This small molecule binds to this protein.
Small molecule (SMILES): NCCC[C@H](N)C(=O)O

Binding-site contacts:
Ligand atom OXT contacts residue LEU907 of chain 1.E at 3.5 Å.
Ligand atom N contacts residue HIS1039 of chain 1.E at 4.2 Å.
Ligand atom CA contacts residue TYR1040 of chain 1.E at 4.0 Å (hydrophobic).
Ligand atom CG contacts residue VAL893 of chain 1.E at 4.4 Å (hydrophobic).
Ligand atom CD contacts residue GLU892 of chain 1.E at 3.5 Å.
Ligand atom OXT contacts residue THR1042 of chain 1.E at 2.7 Å (h-bond).
Ligand atom CB contacts residue GLU783 of chain 1.E at 3.9 Å.
Ligand atom C contacts residue ASP1041 of chain 1.E at 4.0 Å.
Ligand atom CG contacts residue LEU907 of chain 1.E at 4.2 Å (hydrophobic).
Ligand atom CD contacts residue GLU783 of chain 1.E at 3.5 Å.
Ligand atom C contacts residue THR1042 of chain 1.E at 3.5 Å.
Ligand atom N contacts residue ASP1041 of chain 1.E at 3.7 Å.
Ligand atom O contacts residue TYR1040 of chain 1.E at 4.1 Å.
Ligand atom NE contacts residue SER792 of chain 1.E at 4.3 Å.
Ligand atom C contacts residue TYR1040 of chain 1.E at 4.0 Å (hydrophobic).
Ligand atom CD contacts residue LEU907 of chain 1.E at 3.5 Å (hydrophobic).
Ligand atom NE contacts residue ASP791 of chain 1.E at 3.0 Å (salt-bridge).
Ligand atom C contacts residue LEU907 of chain 1.E at 3.8 Å (hydrophobic).
Ligand atom CG contacts residue GLU892 of chain 1.E at 3.7 Å.
Ligand atom O contacts residue LEU907 of chain 1.E at 4.0 Å.
Ligand atom CD contacts residue ASP791 of chain 1.E at 3.1 Å.
Ligand atom NE contacts residue GLU892 of chain 1.E at 2.7 Å (salt-bridge).
Ligand atom O contacts residue THR1042 of chain 1.E at 2.8 Å (h-bond).
Ligand atom NE contacts residue ALA793 of chain 1.E at 3.8 Å.
Ligand atom CG contacts residue GLU783 of chain 1.E at 4.2 Å.
Ligand atom CG contacts residue LEU895 of chain 1.E at 3.7 Å (hydrophobic).
Ligand atom CA contacts residue LEU907 of chain 1.E at 4.5 Å (hydrophobic).
Ligand atom N contacts residue TYR1040 of chain 1.E at 2.9 Å (h-bond).
Ligand atom CB contacts residue LEU907 of chain 1.E at 4.2 Å (hydrophobic).
Ligand atom OXT contacts residue ASP1041 of chain 1.E at 4.4 Å.
Ligand atom NE contacts residue LEU907 of chain 1.E at 4.2 Å.
Ligand atom OXT contacts residue TYR1040 of chain 1.E at 4.2 Å.
Ligand atom NE contacts residue GLU783 of chain 1.E at 2.5 Å (salt-bridge).
Ligand atom O contacts residue THR1043 of chain 1.E at 4.2 Å.
Ligand atom CD contacts residue VAL893 of chain 1.E at 3.8 Å (hydrophobic).
Ligand atom NE contacts residue VAL893 of chain 1.E at 4.1 Å.
Ligand atom O contacts residue ASP1041 of chain 1.E at 3.3 Å.
Ligand atom CD contacts residue LEU895 of chain 1.E at 3.9 Å (hydrophobic).

Sequence of chain 1.E:
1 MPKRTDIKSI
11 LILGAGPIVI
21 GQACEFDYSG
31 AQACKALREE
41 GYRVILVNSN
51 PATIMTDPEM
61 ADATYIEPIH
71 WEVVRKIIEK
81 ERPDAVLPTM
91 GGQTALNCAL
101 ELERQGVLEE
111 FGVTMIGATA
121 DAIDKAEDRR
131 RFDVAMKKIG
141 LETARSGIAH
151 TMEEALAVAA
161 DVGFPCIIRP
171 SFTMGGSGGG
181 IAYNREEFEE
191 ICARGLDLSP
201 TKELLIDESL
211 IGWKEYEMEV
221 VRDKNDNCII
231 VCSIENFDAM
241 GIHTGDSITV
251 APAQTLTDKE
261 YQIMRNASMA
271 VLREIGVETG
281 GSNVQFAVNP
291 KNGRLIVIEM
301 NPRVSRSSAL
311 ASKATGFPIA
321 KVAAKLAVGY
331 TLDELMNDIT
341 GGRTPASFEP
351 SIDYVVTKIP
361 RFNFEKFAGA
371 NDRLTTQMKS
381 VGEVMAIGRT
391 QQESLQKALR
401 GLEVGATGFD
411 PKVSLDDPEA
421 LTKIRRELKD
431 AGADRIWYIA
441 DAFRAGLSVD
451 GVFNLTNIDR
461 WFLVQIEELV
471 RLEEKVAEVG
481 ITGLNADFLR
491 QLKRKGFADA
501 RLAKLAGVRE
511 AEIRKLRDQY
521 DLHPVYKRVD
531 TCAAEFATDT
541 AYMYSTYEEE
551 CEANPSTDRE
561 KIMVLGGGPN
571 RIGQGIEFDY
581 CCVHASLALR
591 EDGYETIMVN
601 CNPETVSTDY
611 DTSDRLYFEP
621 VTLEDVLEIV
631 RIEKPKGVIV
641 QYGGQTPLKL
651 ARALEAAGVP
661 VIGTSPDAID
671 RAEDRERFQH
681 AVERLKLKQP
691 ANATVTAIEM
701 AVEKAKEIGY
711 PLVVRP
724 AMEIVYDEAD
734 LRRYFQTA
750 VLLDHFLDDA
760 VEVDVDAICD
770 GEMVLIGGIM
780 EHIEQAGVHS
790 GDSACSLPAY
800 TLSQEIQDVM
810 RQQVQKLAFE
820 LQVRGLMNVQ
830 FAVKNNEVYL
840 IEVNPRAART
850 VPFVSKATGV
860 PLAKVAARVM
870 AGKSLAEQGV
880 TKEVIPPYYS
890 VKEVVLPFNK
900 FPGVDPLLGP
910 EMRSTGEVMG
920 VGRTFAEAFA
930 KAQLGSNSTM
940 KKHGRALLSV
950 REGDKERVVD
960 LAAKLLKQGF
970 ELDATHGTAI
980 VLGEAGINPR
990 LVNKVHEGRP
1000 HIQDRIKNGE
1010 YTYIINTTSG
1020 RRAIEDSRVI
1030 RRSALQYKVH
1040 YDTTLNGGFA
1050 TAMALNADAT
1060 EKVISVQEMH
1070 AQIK